Sequence of chain 1.A:
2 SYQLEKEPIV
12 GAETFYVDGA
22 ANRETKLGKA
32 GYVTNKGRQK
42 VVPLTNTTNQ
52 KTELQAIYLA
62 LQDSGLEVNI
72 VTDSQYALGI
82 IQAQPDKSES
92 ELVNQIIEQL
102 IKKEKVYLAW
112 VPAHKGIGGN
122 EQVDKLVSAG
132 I

A protein and the small-molecule ligand that binds it are described below.
Small molecule (SMILES): CCOC(=O)c1c(O)c2cc(Oc3ccc(N(CC)CC)cc3)cnc2n(O)c1=O

Binding-site contacts:
Ligand atom C27 contacts residue HIS115 of chain 1.A at 3.6 Å.
Ligand atom O12 contacts residue ALA114 of chain 1.A at 3.9 Å.
Ligand atom C6 contacts residue MN1 of chain 1.C at 2.9 Å.
Ligand atom O12 contacts residue ASP74 of chain 1.A at 2.9 Å (salt-bridge).
Ligand atom C26 contacts residue SER129 of chain 1.A at 3.3 Å.
Ligand atom N contacts residue MN1 of chain 1.D at 3.1 Å.
Ligand atom N5 contacts residue MN1 of chain 1.D at 3.0 Å.
Ligand atom C16 contacts residue GLN51 of chain 1.A at 3.3 Å.
Ligand atom N contacts residue GLU54 of chain 1.A at 3.6 Å.
Ligand atom N5 contacts residue ASP74 of chain 1.A at 4.0 Å.
Ligand atom O11 contacts residue ASP125 of chain 1.A at 2.8 Å (salt-bridge).
Ligand atom C24 contacts residue ARG24 of chain 1.A at 3.7 Å.
Ligand atom C9 contacts residue HIS115 of chain 1.A at 3.2 Å.
Ligand atom C18 contacts residue GLN76 of chain 2.B at 3.7 Å.
Ligand atom C26 contacts residue ASP125 of chain 1.A at 4.0 Å.
Ligand atom C18 contacts residue TRP111 of chain 2.B at 3.6 Å (hydrophobic).
Ligand atom N5 contacts residue MN1 of chain 1.C at 3.2 Å.
Ligand atom O12 contacts residue ASP19 of chain 1.A at 3.4 Å (salt-bridge).
Ligand atom C15 contacts residue GLN51 of chain 1.A at 3.3 Å.
Ligand atom C14 contacts residue GLN51 of chain 1.A at 3.9 Å.
Ligand atom C3 contacts residue MN1 of chain 1.D at 3.4 Å.
Ligand atom C6 contacts residue HIS115 of chain 1.A at 3.5 Å.
Ligand atom O11 contacts residue HIS115 of chain 1.A at 2.8 Å (h-bond).
Ligand atom C17 contacts residue GLN51 of chain 1.A at 3.9 Å.
Ligand atom C21 contacts residue GLN51 of chain 1.A at 3.6 Å.
Ligand atom C6 contacts residue MN1 of chain 1.D at 4.0 Å.
Ligand atom N5 contacts residue ALA114 of chain 1.A at 4.0 Å.
Ligand atom C19 contacts residue GLN76 of chain 2.B at 3.6 Å.
Ligand atom O12 contacts residue MN1 of chain 1.C at 2.7 Å.
Ligand atom O10 contacts residue HIS115 of chain 1.A at 3.2 Å (h-bond).
Ligand atom C26 contacts residue HIS115 of chain 1.A at 3.7 Å.
Ligand atom C16 contacts residue ASN50 of chain 1.A at 4.1 Å.
Ligand atom O11 contacts residue MN1 of chain 1.C at 2.0 Å.
Ligand atom C7 contacts residue HIS115 of chain 1.A at 3.7 Å.
Ligand atom O12 contacts residue MN1 of chain 1.D at 1.7 Å.
Ligand atom N contacts residue ASP74 of chain 1.A at 3.6 Å.
Ligand atom O25 contacts residue HIS115 of chain 1.A at 3.5 Å (h-bond).
Ligand atom O12 contacts residue GLU54 of chain 1.A at 3.4 Å (salt-bridge).
Ligand atom C22 contacts residue GLN51 of chain 1.A at 3.9 Å.
Ligand atom C19 contacts residue TRP111 of chain 2.B at 3.9 Å (hydrophobic).

Sequence of chain 2.B:
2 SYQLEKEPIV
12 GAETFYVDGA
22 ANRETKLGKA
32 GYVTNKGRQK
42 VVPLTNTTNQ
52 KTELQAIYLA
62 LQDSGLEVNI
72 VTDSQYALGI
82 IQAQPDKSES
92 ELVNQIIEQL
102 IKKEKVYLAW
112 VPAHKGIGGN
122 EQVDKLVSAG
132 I